Sequence of chain 1.G:
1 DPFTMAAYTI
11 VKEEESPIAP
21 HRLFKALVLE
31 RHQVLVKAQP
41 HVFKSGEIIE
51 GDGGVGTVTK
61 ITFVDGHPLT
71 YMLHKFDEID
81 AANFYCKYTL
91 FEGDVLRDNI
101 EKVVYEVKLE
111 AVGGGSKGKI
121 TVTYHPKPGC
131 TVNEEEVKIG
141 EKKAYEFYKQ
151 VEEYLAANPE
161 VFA

Binding-site contacts:
Ligand atom C16 contacts residue GLY140 of chain 1.G at 4.1 Å.
Ligand atom C15 contacts residue VAL95 of chain 1.G at 3.7 Å (hydrophobic).
Ligand atom C2 contacts residue VAL95 of chain 1.G at 3.6 Å (hydrophobic).
Ligand atom C4 contacts residue PHE63 of chain 1.G at 4.0 Å (hydrophobic).
Ligand atom C13 contacts residue TYR105 of chain 1.G at 3.9 Å (hydrophobic).
Ligand atom C5 contacts residue LYS143 of chain 1.G at 3.7 Å.
Ligand atom C2 contacts residue PHE63 of chain 1.G at 3.8 Å (hydrophobic).
Ligand atom C14 contacts residue GLU136 of chain 1.G at 3.8 Å.
Ligand atom C5 contacts residue PHE43 of chain 1.G at 3.6 Å (hydrophobic).
Ligand atom C8 contacts residue LYS143 of chain 1.G at 4.0 Å.
Ligand atom C13 contacts residue GLY140 of chain 1.G at 3.8 Å.
Ligand atom C1 contacts residue MET72 of chain 1.G at 4.1 Å (hydrophobic).
Ligand atom O2 contacts residue ALA144 of chain 1.G at 4.1 Å.
Ligand atom C4 contacts residue PHE43 of chain 1.G at 3.6 Å (hydrophobic).
Ligand atom C10 contacts residue LYS143 of chain 1.G at 3.9 Å.
Ligand atom C3 contacts residue PHE63 of chain 1.G at 3.5 Å (hydrophobic).
Ligand atom C7 contacts residue LEU35 of chain 1.G at 3.7 Å (hydrophobic).
Ligand atom N contacts residue MET72 of chain 1.G at 3.8 Å.
Ligand atom C4 contacts residue LYS143 of chain 1.G at 4.0 Å.
Ligand atom O3 contacts residue ALA144 of chain 1.G at 3.5 Å.
Ligand atom N contacts residue VAL95 of chain 1.G at 4.0 Å.
Ligand atom C4 contacts residue 2AN1 of chain 1.QB at 3.9 Å.
Ligand atom O3 contacts residue ARG31 of chain 1.G at 2.6 Å (salt-bridge).
Ligand atom C7 contacts residue LYS143 of chain 1.G at 3.7 Å.
Ligand atom C12 contacts residue TYR105 of chain 1.G at 3.7 Å (hydrophobic).
Ligand atom C6 contacts residue GLN39 of chain 1.G at 3.9 Å.
Ligand atom C15 contacts residue GLY140 of chain 1.G at 3.8 Å.
Ligand atom C15 contacts residue GLU136 of chain 1.G at 4.1 Å.
Ligand atom C6 contacts residue LYS143 of chain 1.G at 3.7 Å.
Ligand atom O2 contacts residue GLY140 of chain 1.G at 3.4 Å (h-bond).
Ligand atom C11 contacts residue VAL95 of chain 1.G at 3.5 Å (hydrophobic).
Ligand atom C16 contacts residue VAL95 of chain 1.G at 3.4 Å (hydrophobic).
Ligand atom C12 contacts residue VAL95 of chain 1.G at 4.0 Å (hydrophobic).
Ligand atom C8 contacts residue ALA144 of chain 1.G at 4.1 Å (hydrophobic).
Ligand atom C14 contacts residue VAL95 of chain 1.G at 4.1 Å (hydrophobic).
Ligand atom S contacts residue ARG31 of chain 1.G at 3.9 Å.
Ligand atom C8 contacts residue LEU35 of chain 1.G at 4.0 Å (hydrophobic).
Ligand atom O2 contacts residue TYR105 of chain 1.G at 3.9 Å.
Ligand atom C14 contacts residue GLY140 of chain 1.G at 3.6 Å.
Ligand atom C6 contacts residue PHE43 of chain 1.G at 3.7 Å (hydrophobic).

This small molecule binds to this protein.
Small molecule (SMILES): O=S(=O)(O)c1cccc2cccc(Nc3ccccc3)c12